This protein binds this small molecule.
Small molecule (SMILES): C=Cc1c(/C=c2\[nH]c(=CC3=NC(=O)C(CCC(=O)O)=C3C)c(C=C)c2C)[nH]c(C=C2NC(=O)C(CCC(=O)O)=C2C)c1C

Binding-site contacts:
Ligand atom NB contacts residue GLU37 of chain 1.C at 3.6 Å.
Ligand atom CMD contacts residue ASN97 of chain 1.C at 3.6 Å.
Ligand atom CHB contacts residue GLU37 of chain 1.C at 3.6 Å.
Ligand atom CBB contacts residue ALA45 of chain 1.C at 3.3 Å (hydrophobic).
Ligand atom O1D contacts residue LYS116 of chain 1.C at 3.5 Å (salt-bridge).
Ligand atom OA contacts residue VAL36 of chain 1.C at 3.2 Å.
Ligand atom OA contacts residue ILE69 of chain 1.C at 3.4 Å.
Ligand atom CGD contacts residue LYS116 of chain 1.C at 3.5 Å.
Ligand atom C2C contacts residue TRP129 of chain 1.C at 3.6 Å (hydrophobic).
Ligand atom CMA contacts residue HIS60 of chain 1.C at 3.6 Å.
Ligand atom C4C contacts residue TRP129 of chain 1.C at 3.5 Å (hydrophobic).
Ligand atom O2D contacts residue LYS116 of chain 1.C at 2.9 Å (salt-bridge).
Ligand atom C3B contacts residue GLU28 of chain 1.C at 3.7 Å.
Ligand atom OD contacts residue VAL36 of chain 1.C at 3.5 Å.
Ligand atom C3C contacts residue TRP129 of chain 1.C at 3.5 Å (hydrophobic).
Ligand atom CMA contacts residue TYR67 of chain 1.C at 3.5 Å (hydrophobic).
Ligand atom C1A contacts residue ILE69 of chain 1.C at 3.5 Å (hydrophobic).
Ligand atom CHB contacts residue ASN58 of chain 1.C at 3.7 Å.
Ligand atom C1B contacts residue GLU37 of chain 1.C at 3.6 Å.
Ligand atom CMD contacts residue TYR114 of chain 1.C at 3.5 Å (hydrophobic).
Ligand atom CHD contacts residue LEU88 of chain 1.C at 3.5 Å (hydrophobic).
Ligand atom NB contacts residue ASN58 of chain 1.C at 3.7 Å.
Ligand atom CAB contacts residue GLU28 of chain 1.C at 3.7 Å.
Ligand atom C1C contacts residue TRP129 of chain 1.C at 3.5 Å (hydrophobic).
Ligand atom CBD contacts residue TYR90 of chain 1.C at 3.7 Å (hydrophobic).
Ligand atom CBC contacts residue TYR114 of chain 1.C at 3.3 Å (hydrophobic).
Ligand atom NC contacts residue TRP129 of chain 1.C at 3.5 Å.
Ligand atom NA contacts residue VAL36 of chain 1.C at 3.6 Å.
Ligand atom C2B contacts residue GLU28 of chain 1.C at 3.7 Å.
Ligand atom CHC contacts residue TRP129 of chain 1.C at 3.6 Å (hydrophobic).
Ligand atom C1A contacts residue VAL36 of chain 1.C at 3.2 Å (hydrophobic).
Ligand atom C1A contacts residue TYR90 of chain 1.C at 3.5 Å (hydrophobic).
Ligand atom C1B contacts residue ASN58 of chain 1.C at 3.5 Å.
Ligand atom CMB contacts residue TYR59 of chain 1.C at 3.3 Å (hydrophobic).
Ligand atom CMC contacts residue PHE99 of chain 1.C at 3.7 Å (hydrophobic).
Ligand atom CBC contacts residue PHE99 of chain 1.C at 3.7 Å (hydrophobic).
Ligand atom OA contacts residue TYR90 of chain 1.C at 2.6 Å (h-bond).
Ligand atom CMB contacts residue GLU28 of chain 1.C at 3.7 Å.
Ligand atom CBB contacts residue TRP44 of chain 1.C at 3.5 Å (hydrophobic).
Ligand atom CBB contacts residue LEU131 of chain 1.C at 3.7 Å (hydrophobic).

Sequence of chain 1.C:
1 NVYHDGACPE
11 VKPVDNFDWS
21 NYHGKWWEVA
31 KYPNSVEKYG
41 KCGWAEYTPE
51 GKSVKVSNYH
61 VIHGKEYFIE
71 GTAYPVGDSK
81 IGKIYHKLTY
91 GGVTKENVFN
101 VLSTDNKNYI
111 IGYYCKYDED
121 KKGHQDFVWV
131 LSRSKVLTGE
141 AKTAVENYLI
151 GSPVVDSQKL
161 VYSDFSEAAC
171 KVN